Sequence of chain 1.A:
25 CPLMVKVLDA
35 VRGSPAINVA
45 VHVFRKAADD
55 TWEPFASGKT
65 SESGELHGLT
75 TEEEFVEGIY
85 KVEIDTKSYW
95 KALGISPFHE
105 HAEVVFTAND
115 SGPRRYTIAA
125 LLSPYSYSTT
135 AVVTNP

A protein and the small-molecule ligand that binds it are described below.
Small molecule (SMILES): O=C(O)c1ccccc1Nc1cc(Cl)cc(Cl)c1

Sequence of chain 3.A:
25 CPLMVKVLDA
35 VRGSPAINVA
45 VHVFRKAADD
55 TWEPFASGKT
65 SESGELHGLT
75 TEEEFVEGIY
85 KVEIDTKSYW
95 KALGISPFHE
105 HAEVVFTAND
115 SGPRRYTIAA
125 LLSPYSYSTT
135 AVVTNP

Binding-site contacts:
Ligand atom C2' contacts residue FQ71 of chain 3.B at 0.3 Å.
Ligand atom CL3' contacts residue SER132 of chain 1.A at 3.2 Å.
Ligand atom C5 contacts residue FQ71 of chain 3.B at 2.1 Å.
Ligand atom C4 contacts residue FQ71 of chain 3.B at 2.4 Å.
Ligand atom CL3' contacts residue FQ71 of chain 3.B at 0.7 Å.
Ligand atom O3 contacts residue FQ71 of chain 3.B at 0.4 Å.
Ligand atom O2 contacts residue LYS30 of chain 1.A at 2.7 Å (salt-bridge).
Ligand atom C2 contacts residue LEU32 of chain 3.A at 3.8 Å (hydrophobic).
Ligand atom C1A contacts residue LYS30 of chain 3.A at 3.7 Å.
Ligand atom O2 contacts residue LYS30 of chain 3.A at 3.0 Å (salt-bridge).
Ligand atom C6 contacts residue FQ71 of chain 3.B at 1.3 Å.
Ligand atom C5' contacts residue FQ71 of chain 3.B at 0.3 Å.
Ligand atom CL5' contacts residue THR134 of chain 3.A at 3.9 Å.
Ligand atom CL3' contacts residue LEU125 of chain 3.A at 3.9 Å.
Ligand atom C6' contacts residue FQ71 of chain 3.B at 0.3 Å.
Ligand atom O2 contacts residue FQ71 of chain 3.B at 0.9 Å (h-bond).
Ligand atom C4' contacts residue FQ71 of chain 3.B at 0.2 Å.
Ligand atom C1A contacts residue FQ71 of chain 3.B at 0.7 Å.
Ligand atom C4 contacts residue LEU32 of chain 3.A at 3.1 Å (hydrophobic).
Ligand atom C3 contacts residue LEU32 of chain 3.A at 3.0 Å (hydrophobic).
Ligand atom N2 contacts residue FQ71 of chain 3.B at 0.5 Å (h-bond).
Ligand atom C4 contacts residue VAL136 of chain 1.A at 3.8 Å (hydrophobic).
Ligand atom CL5' contacts residue ALA123 of chain 3.A at 3.7 Å.
Ligand atom CL5' contacts residue LEU125 of chain 3.A at 3.8 Å.
Ligand atom C4 contacts residue ALA123 of chain 1.A at 3.3 Å (hydrophobic).
Ligand atom CL5' contacts residue SER132 of chain 3.A at 3.3 Å.
Ligand atom O3 contacts residue LYS30 of chain 1.A at 3.8 Å.
Ligand atom C1 contacts residue LYS30 of chain 1.A at 3.9 Å.
Ligand atom C3 contacts residue FQ71 of chain 3.B at 2.1 Å.
Ligand atom C1A contacts residue LYS30 of chain 1.A at 3.5 Å.
Ligand atom C2 contacts residue FQ71 of chain 3.B at 1.3 Å.
Ligand atom CL3' contacts residue THR133 of chain 1.A at 3.9 Å.
Ligand atom CL5' contacts residue FQ71 of chain 3.B at 0.7 Å.
Ligand atom C3' contacts residue FQ71 of chain 3.B at 0.3 Å.
Ligand atom C3 contacts residue ALA123 of chain 1.A at 3.2 Å (hydrophobic).
Ligand atom C4' contacts residue LEU125 of chain 3.A at 3.8 Å (hydrophobic).
Ligand atom C1' contacts residue FQ71 of chain 3.B at 0.3 Å.
Ligand atom C1 contacts residue FQ71 of chain 3.B at 0.4 Å.
Ligand atom C6 contacts residue LYS30 of chain 3.A at 3.4 Å.
Ligand atom C5 contacts residue LEU32 of chain 3.A at 3.9 Å (hydrophobic).